Sequence of chain 1.C:
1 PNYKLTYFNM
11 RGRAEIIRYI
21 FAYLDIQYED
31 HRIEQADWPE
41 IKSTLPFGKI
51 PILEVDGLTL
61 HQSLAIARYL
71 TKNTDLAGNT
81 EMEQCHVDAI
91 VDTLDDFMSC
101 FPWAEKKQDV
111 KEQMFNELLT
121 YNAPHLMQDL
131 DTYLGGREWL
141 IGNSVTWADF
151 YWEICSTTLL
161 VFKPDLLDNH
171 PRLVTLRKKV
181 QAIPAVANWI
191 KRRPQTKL

The small molecule below binds the protein below.
Small molecule (SMILES): O=C(Nc1ccc(N2CCCC2=O)cc1)c1cnc(-c2ccccn2)nc1

Binding-site contacts:
Ligand atom N12 contacts residue ARG13 of chain 1.C at 3.9 Å.
Ligand atom N15 contacts residue TRP103 of chain 1.C at 3.9 Å.
Ligand atom O14 contacts residue TRP103 of chain 1.C at 3.4 Å.
Ligand atom N12 contacts residue TRP103 of chain 1.C at 3.4 Å (h-bond).
Ligand atom C1 contacts residue MET98 of chain 1.C at 3.7 Å (hydrophobic).
Ligand atom C23 contacts residue ALA104 of chain 1.C at 3.8 Å (hydrophobic).
Ligand atom C9 contacts residue GLY12 of chain 1.C at 4.0 Å.
Ligand atom C7 contacts residue GLY12 of chain 1.C at 3.8 Å.
Ligand atom C11 contacts residue GSH1 of chain 1.M at 3.7 Å.
Ligand atom C7 contacts residue TRP103 of chain 1.C at 3.9 Å (hydrophobic).
Ligand atom C1 contacts residue GLY12 of chain 1.C at 3.7 Å.
Ligand atom C25 contacts residue GLN35 of chain 1.C at 3.5 Å.
Ligand atom C3 contacts residue GLY12 of chain 1.C at 3.9 Å.
Ligand atom C18 contacts residue ALA104 of chain 1.C at 3.5 Å (hydrophobic).
Ligand atom C9 contacts residue TRP103 of chain 1.C at 4.0 Å (hydrophobic).
Ligand atom C5 contacts residue TYR151 of chain 1.C at 3.4 Å (hydrophobic).
Ligand atom C6 contacts residue CYS155 of chain 1.C at 3.9 Å (hydrophobic).
Ligand atom N22 contacts residue GSH1 of chain 1.M at 3.5 Å (h-bond).
Ligand atom C4 contacts residue ARG13 of chain 1.C at 3.6 Å.
Ligand atom N15 contacts residue GSH1 of chain 1.M at 3.5 Å (h-bond).
Ligand atom C6 contacts residue TYR151 of chain 1.C at 3.6 Å (hydrophobic).
Ligand atom C5 contacts residue MET98 of chain 1.C at 3.5 Å (hydrophobic).
Ligand atom C11 contacts residue TRP103 of chain 1.C at 3.3 Å (hydrophobic).
Ligand atom O27 contacts residue ALA104 of chain 1.C at 3.3 Å.
Ligand atom C18 contacts residue GSH1 of chain 1.M at 3.5 Å.
Ligand atom N2 contacts residue MET98 of chain 1.C at 4.0 Å.
Ligand atom C20 contacts residue ALA104 of chain 1.C at 3.9 Å (hydrophobic).
Ligand atom C17 contacts residue GSH1 of chain 1.M at 3.5 Å.
Ligand atom O14 contacts residue MET10 of chain 1.C at 3.7 Å.
Ligand atom C13 contacts residue TRP103 of chain 1.C at 3.4 Å (hydrophobic).
Ligand atom C4 contacts residue MET98 of chain 1.C at 4.0 Å (hydrophobic).
Ligand atom C26 contacts residue GSH1 of chain 1.M at 3.4 Å.
Ligand atom N8 contacts residue GLY12 of chain 1.C at 3.3 Å.
Ligand atom O14 contacts residue LEU198 of chain 1.C at 3.1 Å.
Ligand atom C6 contacts residue MET98 of chain 1.C at 3.7 Å (hydrophobic).
Ligand atom N2 contacts residue GLY12 of chain 1.C at 3.6 Å.
Ligand atom C24 contacts residue GLN35 of chain 1.C at 3.5 Å.
Ligand atom C19 contacts residue ALA104 of chain 1.C at 3.4 Å (hydrophobic).
Ligand atom N22 contacts residue ALA104 of chain 1.C at 3.6 Å.
Ligand atom C10 contacts residue TRP103 of chain 1.C at 3.6 Å (hydrophobic).